This protein binds this small molecule.
Small molecule (SMILES): CC(=O)OCC[N+](C)(C)C

Sequence of chain 1.J:
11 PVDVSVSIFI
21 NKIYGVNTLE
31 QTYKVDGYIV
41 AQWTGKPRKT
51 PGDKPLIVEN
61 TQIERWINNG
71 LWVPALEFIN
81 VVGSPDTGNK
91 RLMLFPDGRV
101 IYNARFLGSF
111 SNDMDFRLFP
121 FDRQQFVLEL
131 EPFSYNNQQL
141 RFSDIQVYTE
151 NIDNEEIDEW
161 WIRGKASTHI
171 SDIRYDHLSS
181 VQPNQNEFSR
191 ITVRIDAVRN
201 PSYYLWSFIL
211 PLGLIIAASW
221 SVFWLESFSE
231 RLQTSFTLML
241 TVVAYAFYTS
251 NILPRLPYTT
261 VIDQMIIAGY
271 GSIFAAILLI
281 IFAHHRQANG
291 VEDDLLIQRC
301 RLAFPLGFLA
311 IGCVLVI

Binding-site contacts:
Ligand atom C6 contacts residue LEU178 of chain 1.F at 4.3 Å (hydrophobic).
Ligand atom C9 contacts residue PHE133 of chain 1.F at 4.0 Å (hydrophobic).
Ligand atom C9 contacts residue GLU131 of chain 1.F at 4.2 Å.
Ligand atom C5 contacts residue LEU178 of chain 1.F at 3.8 Å (hydrophobic).
Ligand atom O7 contacts residue TYR38 of chain 1.J at 3.3 Å.
Ligand atom C2 contacts residue PHE133 of chain 1.F at 3.6 Å (hydrophobic).
Ligand atom C10 contacts residue GLU131 of chain 1.F at 3.8 Å.
Ligand atom C8 contacts residue GLU77 of chain 1.F at 3.8 Å.
Ligand atom C8 contacts residue GLU131 of chain 1.F at 3.7 Å.
Ligand atom C3 contacts residue ASN103 of chain 1.J at 3.3 Å.
Ligand atom O7 contacts residue PHE19 of chain 1.J at 4.2 Å.
Ligand atom C8 contacts residue PRO132 of chain 1.F at 3.2 Å (hydrophobic).
Ligand atom N1 contacts residue TYR175 of chain 1.F at 4.3 Å.
Ligand atom O4 contacts residue TYR38 of chain 1.J at 4.0 Å.
Ligand atom O7 contacts residue ASN103 of chain 1.J at 3.3 Å (h-bond).
Ligand atom C3 contacts residue TYR38 of chain 1.J at 4.0 Å (hydrophobic).
Ligand atom C2 contacts residue GLU77 of chain 1.F at 4.0 Å.
Ligand atom C9 contacts residue TYR175 of chain 1.F at 3.8 Å (hydrophobic).
Ligand atom C8 contacts residue PHE133 of chain 1.F at 3.6 Å (hydrophobic).
Ligand atom N1 contacts residue PHE133 of chain 1.F at 4.0 Å.
Ligand atom C2 contacts residue TYR38 of chain 1.J at 3.7 Å (hydrophobic).
Ligand atom O7 contacts residue LEU178 of chain 1.F at 3.7 Å.
Ligand atom C3 contacts residue LEU178 of chain 1.F at 3.7 Å (hydrophobic).
Ligand atom C5 contacts residue PHE19 of chain 1.J at 4.3 Å (hydrophobic).
Ligand atom C10 contacts residue TYR175 of chain 1.F at 3.3 Å (hydrophobic).
Ligand atom C10 contacts residue TYR38 of chain 1.J at 3.7 Å (hydrophobic).
Ligand atom C2 contacts residue ASN103 of chain 1.J at 4.2 Å.
Ligand atom C10 contacts residue ILE79 of chain 1.F at 4.0 Å (hydrophobic).
Ligand atom O4 contacts residue LEU178 of chain 1.F at 3.6 Å.
Ligand atom C5 contacts residue TYR38 of chain 1.J at 3.6 Å (hydrophobic).
Ligand atom C9 contacts residue PHE188 of chain 1.F at 3.7 Å (hydrophobic).
Ligand atom C6 contacts residue TYR38 of chain 1.J at 3.7 Å (hydrophobic).
Ligand atom C10 contacts residue GLU77 of chain 1.F at 4.2 Å.
Ligand atom C8 contacts residue ILE79 of chain 1.F at 4.2 Å (hydrophobic).
Ligand atom C6 contacts residue PHE19 of chain 1.J at 3.4 Å (hydrophobic).
Ligand atom N1 contacts residue GLU77 of chain 1.F at 4.3 Å.
Ligand atom O4 contacts residue ASN103 of chain 1.J at 4.4 Å.
Ligand atom C9 contacts residue LEU178 of chain 1.F at 3.8 Å (hydrophobic).
Ligand atom O7 contacts residue VAL40 of chain 1.J at 4.3 Å.
Ligand atom N1 contacts residue GLU131 of chain 1.F at 4.1 Å.

Sequence of chain 1.F:
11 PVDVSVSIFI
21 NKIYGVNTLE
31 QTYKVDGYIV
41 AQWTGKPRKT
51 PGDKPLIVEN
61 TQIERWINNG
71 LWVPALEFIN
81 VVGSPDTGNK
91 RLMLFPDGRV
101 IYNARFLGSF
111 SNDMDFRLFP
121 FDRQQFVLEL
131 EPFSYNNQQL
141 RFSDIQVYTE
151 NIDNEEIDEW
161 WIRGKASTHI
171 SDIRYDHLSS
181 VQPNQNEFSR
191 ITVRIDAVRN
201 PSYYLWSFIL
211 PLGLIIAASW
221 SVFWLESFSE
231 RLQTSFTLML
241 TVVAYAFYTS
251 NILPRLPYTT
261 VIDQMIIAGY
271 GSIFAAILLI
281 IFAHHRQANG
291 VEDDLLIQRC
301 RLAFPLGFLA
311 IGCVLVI